Sequence of chain 2.B:
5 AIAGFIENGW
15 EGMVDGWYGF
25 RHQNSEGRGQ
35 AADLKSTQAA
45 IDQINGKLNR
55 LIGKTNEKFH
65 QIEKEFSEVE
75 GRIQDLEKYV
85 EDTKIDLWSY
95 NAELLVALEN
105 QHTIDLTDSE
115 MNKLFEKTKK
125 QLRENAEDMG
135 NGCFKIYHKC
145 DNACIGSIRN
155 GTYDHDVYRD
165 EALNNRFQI

Binding-site contacts:
Ligand atom C8 contacts residue ASN154 of chain 2.B at 4.4 Å.
Ligand atom C8 contacts residue THR156 of chain 2.B at 4.1 Å.
Ligand atom C1 contacts residue GLY150 of chain 2.B at 4.2 Å.
Ligand atom C3 contacts residue ASN154 of chain 2.B at 3.8 Å.
Ligand atom C7 contacts residue GLY150 of chain 2.B at 4.3 Å.
Ligand atom C8 contacts residue ALA147 of chain 2.B at 3.6 Å (hydrophobic).
Ligand atom C5 contacts residue ASN154 of chain 2.B at 3.6 Å.
Ligand atom N2 contacts residue SER151 of chain 2.B at 4.5 Å.
Ligand atom C4 contacts residue ASN154 of chain 2.B at 4.2 Å.
Ligand atom C2 contacts residue ASN154 of chain 2.B at 2.5 Å.
Ligand atom C8 contacts residue SER151 of chain 2.B at 3.6 Å.
Ligand atom O5 contacts residue ASN154 of chain 2.B at 2.4 Å (h-bond).
Ligand atom C1 contacts residue ASN154 of chain 2.B at 1.4 Å.
Ligand atom N2 contacts residue ASN154 of chain 2.B at 3.0 Å (h-bond).
Ligand atom N2 contacts residue GLY150 of chain 2.B at 4.3 Å.
Ligand atom C7 contacts residue SER151 of chain 2.B at 4.2 Å.
Ligand atom C7 contacts residue ASN154 of chain 2.B at 3.1 Å.
Ligand atom C7 contacts residue THR156 of chain 2.B at 4.2 Å.
Ligand atom C8 contacts residue GLY150 of chain 2.B at 4.2 Å.
Ligand atom O7 contacts residue ASN154 of chain 2.B at 2.9 Å (h-bond).
Ligand atom O7 contacts residue THR156 of chain 2.B at 3.7 Å.

The small molecule below binds the protein below.
Small molecule (SMILES): CC(=O)N[C@@H]1[C@@H](O)[C@H](O)[C@@H](CO)O[C@H]1O